Binding-site contacts:
Ligand atom C8 contacts residue ASN100 of chain 2.A at 4.2 Å.
Ligand atom C4 contacts residue ASN100 of chain 2.A at 4.2 Å.
Ligand atom C5 contacts residue ASN100 of chain 2.A at 3.6 Å.
Ligand atom O7 contacts residue ASN100 of chain 2.A at 3.0 Å (h-bond).
Ligand atom N2 contacts residue ASN100 of chain 2.A at 3.0 Å (h-bond).
Ligand atom O5 contacts residue ASN100 of chain 2.A at 2.3 Å (h-bond).
Ligand atom C1 contacts residue ASN100 of chain 2.A at 1.4 Å.
Ligand atom C1 contacts residue SER102 of chain 2.A at 3.8 Å.
Ligand atom C7 contacts residue ASN100 of chain 2.A at 3.2 Å.
Ligand atom O6 contacts residue ASN100 of chain 2.A at 4.5 Å.
Ligand atom O5 contacts residue SER102 of chain 2.A at 4.1 Å.
Ligand atom C3 contacts residue ASN100 of chain 2.A at 3.8 Å.
Ligand atom C2 contacts residue ASN100 of chain 2.A at 2.5 Å.

This protein binds this small molecule.
Small molecule (SMILES): CC(=O)N[C@@H]1[C@@H](O)[C@H](O)[C@@H](CO)O[C@H]1O

Sequence of chain 2.A:
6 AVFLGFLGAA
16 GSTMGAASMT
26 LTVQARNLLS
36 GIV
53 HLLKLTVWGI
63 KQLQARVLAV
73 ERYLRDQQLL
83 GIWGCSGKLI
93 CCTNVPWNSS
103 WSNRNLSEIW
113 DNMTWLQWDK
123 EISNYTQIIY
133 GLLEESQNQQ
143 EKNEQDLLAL